Sequence of chain 1.A:
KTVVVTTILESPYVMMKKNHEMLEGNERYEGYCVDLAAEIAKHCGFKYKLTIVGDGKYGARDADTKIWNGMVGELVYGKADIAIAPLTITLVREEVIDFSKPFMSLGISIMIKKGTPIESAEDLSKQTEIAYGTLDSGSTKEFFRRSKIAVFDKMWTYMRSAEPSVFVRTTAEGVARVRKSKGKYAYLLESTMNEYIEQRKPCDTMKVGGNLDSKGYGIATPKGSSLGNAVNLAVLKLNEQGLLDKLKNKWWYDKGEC

A small-molecule ligand and the protein it binds are described below.
Small molecule (SMILES): O=C(O)C[C@@]12O[C@H]3C=CCN[C@H]3[C@@H]1C(=O)N[C@H]2C(=O)O

Binding-site contacts:
Ligand atom C5 contacts residue TYR61 of chain 1.A at 3.7 Å (hydrophobic).
Ligand atom O1 contacts residue TYR61 of chain 1.A at 3.7 Å.
Ligand atom C8 contacts residue GLU193 of chain 1.A at 3.4 Å.
Ligand atom C9 contacts residue GLU193 of chain 1.A at 4.1 Å.
Ligand atom O3 contacts residue ARG96 of chain 1.A at 2.7 Å (salt-bridge).
Ligand atom C9 contacts residue PRO89 of chain 1.A at 4.0 Å (hydrophobic).
Ligand atom O5 contacts residue GLU193 of chain 1.A at 4.2 Å.
Ligand atom C6 contacts residue TYR61 of chain 1.A at 3.7 Å (hydrophobic).
Ligand atom O2 contacts residue GLU193 of chain 1.A at 3.4 Å.
Ligand atom C3 contacts residue THR174 of chain 1.A at 3.2 Å.
Ligand atom C2 contacts residue LEU138 of chain 1.A at 4.2 Å (hydrophobic).
Ligand atom O4 contacts residue GLY141 of chain 1.A at 3.4 Å.
Ligand atom O2 contacts residue TYR220 of chain 1.A at 2.5 Å (h-bond).
Ligand atom N2 contacts residue TYR61 of chain 1.A at 3.9 Å.
Ligand atom C12 contacts residue SER142 of chain 1.A at 3.7 Å.
Ligand atom C11 contacts residue ARG96 of chain 1.A at 3.5 Å.
Ligand atom C4 contacts residue GLU193 of chain 1.A at 3.5 Å.
Ligand atom O2 contacts residue PRO89 of chain 1.A at 4.1 Å.
Ligand atom O2 contacts residue THR91 of chain 1.A at 3.9 Å.
Ligand atom C11 contacts residue TYR61 of chain 1.A at 3.7 Å (hydrophobic).
Ligand atom O4 contacts residue SER142 of chain 1.A at 2.7 Å (h-bond).
Ligand atom N2 contacts residue TYR220 of chain 1.A at 4.1 Å.
Ligand atom O3 contacts residue TYR61 of chain 1.A at 3.0 Å.
Ligand atom O6 contacts residue PRO89 of chain 1.A at 4.1 Å.
Ligand atom C11 contacts residue THR91 of chain 1.A at 3.9 Å.
Ligand atom C1 contacts residue THR174 of chain 1.A at 3.5 Å.
Ligand atom O6 contacts residue ARG96 of chain 1.A at 3.0 Å (salt-bridge).
Ligand atom C9 contacts residue TYR220 of chain 1.A at 3.6 Å (hydrophobic).
Ligand atom C1 contacts residue LEU138 of chain 1.A at 3.3 Å (hydrophobic).
Ligand atom N2 contacts residue THR91 of chain 1.A at 3.6 Å (h-bond).
Ligand atom C2 contacts residue TYR61 of chain 1.A at 4.0 Å (hydrophobic).
Ligand atom C6 contacts residue PRO89 of chain 1.A at 4.0 Å (hydrophobic).
Ligand atom O5 contacts residue SER142 of chain 1.A at 4.1 Å.
Ligand atom C3 contacts residue LEU138 of chain 1.A at 3.2 Å (hydrophobic).
Ligand atom N2 contacts residue PRO89 of chain 1.A at 3.1 Å (h-bond).
Ligand atom N1 contacts residue GLU193 of chain 1.A at 3.0 Å (salt-bridge).
Ligand atom C1 contacts residue GLU193 of chain 1.A at 3.4 Å.
Ligand atom O6 contacts residue LEU90 of chain 1.A at 4.0 Å.
Ligand atom C9 contacts residue THR91 of chain 1.A at 3.8 Å.
Ligand atom O6 contacts residue THR91 of chain 1.A at 2.8 Å (h-bond).